Binding-site contacts:
Ligand atom O14 contacts residue CYS109 of chain 1.A at 3.9 Å.
Ligand atom C15 contacts residue ILE36 of chain 1.A at 3.8 Å (hydrophobic).
Ligand atom C7 contacts residue ILE91 of chain 1.A at 4.1 Å (hydrophobic).
Ligand atom N4 contacts residue ILE168 of chain 1.A at 4.3 Å.
Ligand atom N4 contacts residue VAL44 of chain 1.A at 4.2 Å.
Ligand atom C12 contacts residue ILE36 of chain 1.A at 4.0 Å (hydrophobic).
Ligand atom N13 contacts residue LEU159 of chain 1.A at 4.2 Å.
Ligand atom C8 contacts residue ILE168 of chain 1.A at 4.1 Å (hydrophobic).
Ligand atom C18 contacts residue ASP113 of chain 1.A at 3.7 Å.
Ligand atom C3 contacts residue VAL44 of chain 1.A at 4.0 Å (hydrophobic).
Ligand atom C7 contacts residue MET107 of chain 1.A at 4.0 Å (hydrophobic).
Ligand atom C19 contacts residue ASP113 of chain 1.A at 4.1 Å.
Ligand atom C19 contacts residue ILE168 of chain 1.A at 4.0 Å (hydrophobic).
Ligand atom C16 contacts residue ILE36 of chain 1.A at 3.8 Å (hydrophobic).
Ligand atom C12 contacts residue GLY110 of chain 1.A at 3.6 Å.
Ligand atom C7 contacts residue GLU108 of chain 1.A at 3.7 Å.
Ligand atom O14 contacts residue ILE36 of chain 1.A at 4.3 Å.
Ligand atom N13 contacts residue ILE36 of chain 1.A at 4.1 Å.
Ligand atom C3 contacts residue LEU159 of chain 1.A at 3.9 Å (hydrophobic).
Ligand atom N11 contacts residue ILE36 of chain 1.A at 4.0 Å.
Ligand atom O14 contacts residue LEU159 of chain 1.A at 3.8 Å.
Ligand atom N2 contacts residue LEU159 of chain 1.A at 4.2 Å.
Ligand atom C6 contacts residue MET107 of chain 1.A at 4.0 Å (hydrophobic).
Ligand atom C3 contacts residue ALA56 of chain 1.A at 4.1 Å (hydrophobic).
Ligand atom C5 contacts residue VAL44 of chain 1.A at 3.9 Å (hydrophobic).
Ligand atom N13 contacts residue ASN111 of chain 1.A at 3.9 Å.
Ligand atom N13 contacts residue GLY110 of chain 1.A at 2.9 Å (h-bond).
Ligand atom C20 contacts residue ASP113 of chain 1.A at 3.5 Å.
Ligand atom C8 contacts residue MET107 of chain 1.A at 4.0 Å (hydrophobic).
Ligand atom N11 contacts residue LEU159 of chain 1.A at 3.5 Å.
Ligand atom C12 contacts residue LEU159 of chain 1.A at 3.6 Å (hydrophobic).
Ligand atom C9 contacts residue ALA56 of chain 1.A at 4.0 Å (hydrophobic).
Ligand atom C9 contacts residue VAL44 of chain 1.A at 3.4 Å (hydrophobic).
Ligand atom C7 contacts residue ALA56 of chain 1.A at 4.2 Å (hydrophobic).
Ligand atom C1 contacts residue LEU159 of chain 1.A at 3.8 Å (hydrophobic).
Ligand atom C17 contacts residue ASP113 of chain 1.A at 3.7 Å.
Ligand atom C9 contacts residue LYS58 of chain 1.A at 4.2 Å.
Ligand atom C6 contacts residue VAL44 of chain 1.A at 4.3 Å (hydrophobic).
Ligand atom O14 contacts residue GLY110 of chain 1.A at 2.8 Å (h-bond).
Ligand atom C9 contacts residue MET107 of chain 1.A at 3.3 Å (hydrophobic).

A small-molecule ligand and the protein it binds are described below.
Small molecule (SMILES): Cc1ccc(-n2nc(C(C)(C)C)cc2NC(N)=O)cc1

Sequence of chain 1.A:
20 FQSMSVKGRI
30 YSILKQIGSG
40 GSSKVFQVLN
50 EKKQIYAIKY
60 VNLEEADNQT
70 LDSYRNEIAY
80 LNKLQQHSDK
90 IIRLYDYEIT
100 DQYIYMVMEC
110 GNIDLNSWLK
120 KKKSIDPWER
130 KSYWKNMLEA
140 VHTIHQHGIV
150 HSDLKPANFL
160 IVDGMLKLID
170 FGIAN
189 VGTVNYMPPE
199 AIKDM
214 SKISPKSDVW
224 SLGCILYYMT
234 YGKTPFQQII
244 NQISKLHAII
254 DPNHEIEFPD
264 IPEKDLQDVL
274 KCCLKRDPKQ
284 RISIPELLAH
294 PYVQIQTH